Binding-site contacts:
Ligand atom C4 contacts residue ASN55 of chain 1.C at 4.1 Å.
Ligand atom C5 contacts residue ASN55 of chain 1.C at 3.6 Å.
Ligand atom C1 contacts residue ASN55 of chain 1.C at 1.4 Å.
Ligand atom C2 contacts residue ASN55 of chain 1.C at 2.4 Å.
Ligand atom C7 contacts residue ASN55 of chain 1.C at 3.2 Å.
Ligand atom O7 contacts residue ASN55 of chain 1.C at 2.9 Å (h-bond).
Ligand atom C3 contacts residue ASN55 of chain 1.C at 3.8 Å.
Ligand atom N2 contacts residue ASN55 of chain 1.C at 3.0 Å (h-bond).
Ligand atom O5 contacts residue ASN55 of chain 1.C at 2.3 Å (h-bond).
Ligand atom O5 contacts residue GLU87 of chain 1.C at 4.3 Å.
Ligand atom C8 contacts residue ASN55 of chain 1.C at 4.0 Å.

This small molecule binds to this protein.
Small molecule (SMILES): CC(=O)N[C@H]1[C@H](O[C@H]2[C@H](O)[C@@H](NC(C)=O)CO[C@@H]2CO)O[C@H](CO)[C@@H](O)[C@@H]1O

Sequence of chain 1.C:
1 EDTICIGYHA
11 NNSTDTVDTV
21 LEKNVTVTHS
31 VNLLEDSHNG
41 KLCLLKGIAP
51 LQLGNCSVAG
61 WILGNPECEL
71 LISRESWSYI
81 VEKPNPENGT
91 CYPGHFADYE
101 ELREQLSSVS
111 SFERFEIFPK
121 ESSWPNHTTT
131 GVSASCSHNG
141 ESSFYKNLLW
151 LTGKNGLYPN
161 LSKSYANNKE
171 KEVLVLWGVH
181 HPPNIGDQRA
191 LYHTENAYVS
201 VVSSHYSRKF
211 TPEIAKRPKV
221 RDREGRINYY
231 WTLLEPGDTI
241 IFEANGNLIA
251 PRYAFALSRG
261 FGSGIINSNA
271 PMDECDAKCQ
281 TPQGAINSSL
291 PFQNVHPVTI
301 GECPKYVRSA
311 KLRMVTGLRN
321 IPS